The protein below binds the small molecule below.
Small molecule (SMILES): Nc1ncnc2c1ncn2[C@@H]1O[C@@H]2CO[P](=O)(O)O[C@H]2[C@H]1O

Sequence of chain 1.A:
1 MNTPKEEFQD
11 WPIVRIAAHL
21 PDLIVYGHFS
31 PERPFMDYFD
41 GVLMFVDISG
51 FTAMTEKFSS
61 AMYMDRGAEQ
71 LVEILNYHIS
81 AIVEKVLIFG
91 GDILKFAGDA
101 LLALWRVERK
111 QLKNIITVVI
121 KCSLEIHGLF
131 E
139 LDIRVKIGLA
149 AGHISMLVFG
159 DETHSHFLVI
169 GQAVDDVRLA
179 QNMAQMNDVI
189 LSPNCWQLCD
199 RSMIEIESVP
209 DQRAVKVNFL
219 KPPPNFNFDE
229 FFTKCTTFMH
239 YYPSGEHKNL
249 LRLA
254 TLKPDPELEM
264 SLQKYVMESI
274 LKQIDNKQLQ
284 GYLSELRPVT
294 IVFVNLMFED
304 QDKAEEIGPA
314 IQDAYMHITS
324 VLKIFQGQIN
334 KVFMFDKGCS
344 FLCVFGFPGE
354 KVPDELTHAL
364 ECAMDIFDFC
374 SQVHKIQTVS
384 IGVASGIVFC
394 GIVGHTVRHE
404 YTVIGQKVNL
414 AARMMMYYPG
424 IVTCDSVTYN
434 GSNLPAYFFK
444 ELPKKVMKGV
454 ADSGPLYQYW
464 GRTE

Binding-site contacts:
Ligand atom C8 contacts residue GLU203 of chain 1.A at 3.4 Å.
Ligand atom O4' contacts residue GLU203 of chain 1.A at 4.3 Å.
Ligand atom N6 contacts residue ARG199 of chain 1.A at 2.4 Å (salt-bridge).
Ligand atom N6 contacts residue ILE202 of chain 1.A at 2.7 Å (h-bond).
Ligand atom N9 contacts residue GLU203 of chain 1.A at 4.0 Å.
Ligand atom C5 contacts residue TRP194 of chain 1.A at 3.9 Å (hydrophobic).
Ligand atom C4' contacts residue ILE204 of chain 1.A at 4.2 Å (hydrophobic).
Ligand atom N6 contacts residue GLU203 of chain 1.A at 4.2 Å.
Ligand atom O1P contacts residue GLU205 of chain 1.A at 3.4 Å.
Ligand atom O2' contacts residue ILE204 of chain 1.A at 3.3 Å.
Ligand atom C6 contacts residue ARG199 of chain 1.A at 3.3 Å.
Ligand atom C5 contacts residue GLU203 of chain 1.A at 4.0 Å.
Ligand atom N1 contacts residue TRP194 of chain 1.A at 4.4 Å.
Ligand atom N7 contacts residue ILE202 of chain 1.A at 3.6 Å (h-bond).
Ligand atom C6 contacts residue GLU203 of chain 1.A at 4.4 Å.
Ligand atom C5 contacts residue ILE204 of chain 1.A at 4.5 Å (hydrophobic).
Ligand atom N7 contacts residue ILE204 of chain 1.A at 3.2 Å (h-bond).
Ligand atom O1P contacts residue SER206 of chain 1.A at 2.7 Å (h-bond).
Ligand atom C1' contacts residue ILE204 of chain 1.A at 4.0 Å (hydrophobic).
Ligand atom C6 contacts residue ILE202 of chain 1.A at 3.7 Å (hydrophobic).
Ligand atom C4 contacts residue TRP194 of chain 1.A at 4.4 Å (hydrophobic).
Ligand atom N1 contacts residue ARG199 of chain 1.A at 3.5 Å (salt-bridge).
Ligand atom C8 contacts residue ILE204 of chain 1.A at 3.2 Å (hydrophobic).
Ligand atom C5 contacts residue ILE202 of chain 1.A at 4.0 Å (hydrophobic).
Ligand atom C6 contacts residue TRP194 of chain 1.A at 3.9 Å (hydrophobic).
Ligand atom O3' contacts residue SER206 of chain 1.A at 4.1 Å.
Ligand atom C2' contacts residue ILE204 of chain 1.A at 4.4 Å (hydrophobic).
Ligand atom N7 contacts residue TRP194 of chain 1.A at 4.2 Å.
Ligand atom N7 contacts residue GLU203 of chain 1.A at 3.5 Å.
Ligand atom N6 contacts residue TRP194 of chain 1.A at 4.2 Å.
Ligand atom O2P contacts residue SER206 of chain 1.A at 3.7 Å.
Ligand atom N9 contacts residue ILE204 of chain 1.A at 4.2 Å.
Ligand atom P contacts residue SER206 of chain 1.A at 3.5 Å.